The protein below binds the small molecule below.
Small molecule (SMILES): CC(C)S(=O)(=O)NC[C@H](C)c1ccc(-c2ccc([C@@H](C)CNS(=O)(=O)C(C)C)cc2)cc1

Binding-site contacts:
Ligand atom C19 contacts residue LEU239 of chain 1.A at 4.3 Å (hydrophobic).
Ligand atom C14 contacts residue SER217 of chain 1.A at 4.0 Å.
Ligand atom C22 contacts residue LEU239 of chain 1.A at 3.7 Å (hydrophobic).
Ligand atom C9 contacts residue MET107 of chain 1.A at 4.2 Å (hydrophobic).
Ligand atom C13 contacts residue MET107 of chain 1.A at 4.2 Å (hydrophobic).
Ligand atom C18 contacts residue SER242 of chain 1.A at 4.1 Å.
Ligand atom C17 contacts residue PHE106 of chain 1.A at 4.1 Å (hydrophobic).
Ligand atom C16 contacts residue SER217 of chain 1.A at 3.5 Å.
Ligand atom O2 contacts residue LYS104 of chain 1.A at 3.5 Å.
Ligand atom C8 contacts residue SER108 of chain 1.A at 3.8 Å.
Ligand atom S1 contacts residue PRO105 of chain 1.A at 4.0 Å.
Ligand atom C10 contacts residue PRO105 of chain 1.A at 4.3 Å (hydrophobic).
Ligand atom C22 contacts residue PRO105 of chain 1.A at 4.0 Å (hydrophobic).
Ligand atom C5 contacts residue SER108 of chain 1.A at 4.1 Å.
Ligand atom C8 contacts residue PRO105 of chain 1.A at 3.6 Å (hydrophobic).
Ligand atom C23 contacts residue ILE92 of chain 1.A at 3.5 Å (hydrophobic).
Ligand atom C6 contacts residue LYS218 of chain 1.A at 3.7 Å.
Ligand atom O2 contacts residue PRO105 of chain 1.A at 3.8 Å.
Ligand atom N2 contacts residue PRO105 of chain 1.A at 2.8 Å (h-bond).
Ligand atom O4 contacts residue GLY219 of chain 1.A at 3.0 Å (h-bond).
Ligand atom O3 contacts residue ILE92 of chain 1.A at 4.3 Å.
Ligand atom S2 contacts residue LYS218 of chain 1.A at 4.3 Å.
Ligand atom C9 contacts residue PRO105 of chain 1.A at 3.5 Å (hydrophobic).
Ligand atom C22 contacts residue SER242 of chain 1.A at 3.8 Å.
Ligand atom C10 contacts residue SER108 of chain 1.A at 3.9 Å.
Ligand atom C9 contacts residue SER108 of chain 1.A at 3.7 Å.
Ligand atom C21 contacts residue SER242 of chain 1.A at 4.2 Å.
Ligand atom C22 contacts residue VAL238 of chain 1.A at 4.2 Å (hydrophobic).
Ligand atom C19 contacts residue SER242 of chain 1.A at 3.6 Å.
Ligand atom C5 contacts residue LYS218 of chain 1.A at 3.3 Å.
Ligand atom C22 contacts residue LYS104 of chain 1.A at 4.1 Å.
Ligand atom C18 contacts residue PRO105 of chain 1.A at 3.4 Å (hydrophobic).
Ligand atom C7 contacts residue PRO105 of chain 1.A at 4.0 Å (hydrophobic).
Ligand atom C15 contacts residue SER217 of chain 1.A at 3.5 Å.
Ligand atom C6 contacts residue SER217 of chain 1.A at 3.9 Å.
Ligand atom C13 contacts residue PHE106 of chain 1.A at 4.0 Å (hydrophobic).
Ligand atom O4 contacts residue LYS218 of chain 1.A at 3.1 Å.
Ligand atom C8 contacts residue MET107 of chain 1.A at 3.7 Å (hydrophobic).
Ligand atom C13 contacts residue PRO105 of chain 1.A at 3.6 Å (hydrophobic).
Ligand atom C21 contacts residue LEU239 of chain 1.A at 3.7 Å (hydrophobic).

Sequence of chain 1.A:
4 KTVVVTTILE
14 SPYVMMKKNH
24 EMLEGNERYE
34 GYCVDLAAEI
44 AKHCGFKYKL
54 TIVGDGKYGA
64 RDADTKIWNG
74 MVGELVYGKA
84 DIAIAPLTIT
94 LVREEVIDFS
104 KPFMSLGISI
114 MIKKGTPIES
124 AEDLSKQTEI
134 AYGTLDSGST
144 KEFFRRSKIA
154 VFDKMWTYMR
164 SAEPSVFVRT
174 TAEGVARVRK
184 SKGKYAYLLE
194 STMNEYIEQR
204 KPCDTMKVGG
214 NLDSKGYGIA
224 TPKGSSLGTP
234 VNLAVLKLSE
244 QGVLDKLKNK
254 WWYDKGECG